Sequence of chain 1.A:
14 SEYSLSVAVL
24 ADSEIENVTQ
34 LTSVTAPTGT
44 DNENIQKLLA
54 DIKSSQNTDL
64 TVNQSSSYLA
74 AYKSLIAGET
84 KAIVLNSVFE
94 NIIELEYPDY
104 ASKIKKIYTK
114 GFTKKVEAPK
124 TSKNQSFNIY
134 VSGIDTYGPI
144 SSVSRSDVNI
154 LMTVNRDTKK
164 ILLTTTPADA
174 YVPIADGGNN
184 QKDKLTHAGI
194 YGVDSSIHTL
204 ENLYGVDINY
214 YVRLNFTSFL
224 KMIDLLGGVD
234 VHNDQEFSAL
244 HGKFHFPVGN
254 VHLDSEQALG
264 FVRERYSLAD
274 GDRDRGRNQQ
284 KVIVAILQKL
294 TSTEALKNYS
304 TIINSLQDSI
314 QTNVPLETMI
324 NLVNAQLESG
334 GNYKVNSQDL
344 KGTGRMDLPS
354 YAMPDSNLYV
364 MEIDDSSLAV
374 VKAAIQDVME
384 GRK

Binding-site contacts:
Ligand atom O4 contacts residue ASP138 of chain 1.A at 3.7 Å.
Ligand atom C38 contacts residue GLN282 of chain 1.A at 3.2 Å.
Ligand atom C8 contacts residue TYR336 of chain 1.A at 3.3 Å (hydrophobic).
Ligand atom O6 contacts residue ARG266 of chain 1.A at 3.1 Å (salt-bridge).
Ligand atom C16 contacts residue LEU293 of chain 1.A at 3.6 Å (hydrophobic).
Ligand atom C3 contacts residue THR294 of chain 1.A at 3.6 Å.
Ligand atom C36 contacts residue PHE219 of chain 1.A at 3.7 Å (hydrophobic).
Ligand atom O1 contacts residue ASP138 of chain 1.A at 3.8 Å.
Ligand atom C33 contacts residue GLY136 of chain 1.A at 3.8 Å.
Ligand atom C34 contacts residue PHE219 of chain 1.A at 3.4 Å (hydrophobic).
Ligand atom C18 contacts residue MET155 of chain 1.A at 3.2 Å (hydrophobic).
Ligand atom O2 contacts residue ARG266 of chain 1.A at 2.8 Å (salt-bridge).
Ligand atom P2 contacts residue ASP138 of chain 1.A at 3.4 Å.
Ligand atom O1 contacts residue ARG266 of chain 1.A at 3.2 Å (salt-bridge).
Ligand atom C8 contacts residue LEU325 of chain 1.A at 3.8 Å (hydrophobic).
Ligand atom C13 contacts residue ILE132 of chain 1.A at 3.6 Å (hydrophobic).
Ligand atom C35 contacts residue PHE219 of chain 1.A at 3.6 Å (hydrophobic).
Ligand atom O6 contacts residue PHE219 of chain 1.A at 3.7 Å.
Ligand atom C39 contacts residue ASP150 of chain 1.A at 3.7 Å.
Ligand atom C40 contacts residue PHE219 of chain 1.A at 3.8 Å (hydrophobic).
Ligand atom O7 contacts residue ARG148 of chain 1.A at 3.4 Å (salt-bridge).
Ligand atom C38 contacts residue VAL151 of chain 1.A at 3.8 Å (hydrophobic).
Ligand atom C3 contacts residue LEU293 of chain 1.A at 3.2 Å (hydrophobic).
Ligand atom C20 contacts residue ILE289 of chain 1.A at 3.7 Å (hydrophobic).
Ligand atom O7 contacts residue ASP138 of chain 1.A at 2.8 Å (salt-bridge).
Ligand atom O1 contacts residue PHE219 of chain 1.A at 3.8 Å.
Ligand atom C37 contacts residue ASP150 of chain 1.A at 3.7 Å.
Ligand atom C39 contacts residue ARG278 of chain 1.A at 3.6 Å.
Ligand atom C30 contacts residue PHE222 of chain 1.A at 3.7 Å (hydrophobic).
Ligand atom O3 contacts residue ARG278 of chain 1.A at 2.9 Å (salt-bridge).
Ligand atom C38 contacts residue ARG278 of chain 1.A at 3.8 Å.
Ligand atom C33 contacts residue PHE219 of chain 1.A at 3.8 Å (hydrophobic).
Ligand atom C33 contacts residue ASN218 of chain 1.A at 3.4 Å.
Ligand atom C33 contacts residue LEU217 of chain 1.A at 3.5 Å (hydrophobic).
Ligand atom O6 contacts residue ASP138 of chain 1.A at 2.7 Å (salt-bridge).
Ligand atom C28 contacts residue GLN282 of chain 1.A at 3.6 Å.
Ligand atom C13 contacts residue LEU325 of chain 1.A at 3.4 Å (hydrophobic).
Ligand atom C40 contacts residue ASP138 of chain 1.A at 3.2 Å.
Ligand atom C40 contacts residue ASP150 of chain 1.A at 3.6 Å.
Ligand atom C35 contacts residue VAL151 of chain 1.A at 3.8 Å (hydrophobic).

This protein binds this small molecule.
Small molecule (SMILES): CC(C)=CCC/C(C)=C\CC/C(C)=C\CC/C(C)=C\CC/C(C)=C\CC/C(C)=C\CC/C(C)=C\CC/C(C)=C\CO[P](=O)(O)OP(=O)(O)O